Binding-site contacts:
Ligand atom CAA contacts residue ASP485 of chain 1.A at 3.5 Å.
Ligand atom CAE contacts residue LEU474 of chain 1.A at 3.4 Å (hydrophobic).
Ligand atom CBA contacts residue GLU426 of chain 1.A at 3.8 Å.
Ligand atom NAP contacts residue THR423 of chain 1.A at 4.0 Å.
Ligand atom CAV contacts residue GLU426 of chain 1.A at 4.0 Å.
Ligand atom CL contacts residue LYS375 of chain 1.A at 3.8 Å.
Ligand atom CAD contacts residue LEU474 of chain 1.A at 3.9 Å (hydrophobic).
Ligand atom NAH contacts residue ALA373 of chain 1.A at 3.7 Å.
Ligand atom CAO contacts residue THR423 of chain 1.A at 3.8 Å.
Ligand atom CAM contacts residue THR423 of chain 1.A at 3.9 Å.
Ligand atom CAI contacts residue LEU474 of chain 1.A at 3.6 Å (hydrophobic).
Ligand atom CAR contacts residue ARG325 of chain 1.A at 3.6 Å.
Ligand atom CAC contacts residue LEU417 of chain 1.A at 4.0 Å (hydrophobic).
Ligand atom OAJ contacts residue ILE354 of chain 1.A at 3.7 Å.
Ligand atom CAM contacts residue ALA355 of chain 1.A at 3.6 Å (hydrophobic).
Ligand atom CAS contacts residue ALA355 of chain 1.A at 3.9 Å (hydrophobic).
Ligand atom CAC contacts residue ALA418 of chain 1.A at 3.6 Å (hydrophobic).
Ligand atom CL contacts residue LEU417 of chain 1.A at 3.4 Å.
Ligand atom CAK contacts residue LEU474 of chain 1.A at 3.9 Å (hydrophobic).
Ligand atom CAD contacts residue ASP485 of chain 1.A at 3.8 Å.
Ligand atom NAP contacts residue ILE354 of chain 1.A at 3.5 Å.
Ligand atom CAG contacts residue LEU474 of chain 1.A at 3.6 Å (hydrophobic).
Ligand atom CAN contacts residue ALA355 of chain 1.A at 3.8 Å (hydrophobic).
Ligand atom CAR contacts residue ILE354 of chain 1.A at 4.0 Å (hydrophobic).
Ligand atom CAQ contacts residue ALA355 of chain 1.A at 3.6 Å (hydrophobic).
Ligand atom CAC contacts residue LEU474 of chain 1.A at 3.5 Å (hydrophobic).
Ligand atom CL contacts residue ALA484 of chain 1.A at 3.8 Å.
Ligand atom CAA contacts residue ALA484 of chain 1.A at 3.9 Å (hydrophobic).
Ligand atom NAH contacts residue LEU474 of chain 1.A at 3.4 Å.
Ligand atom NAU contacts residue ILE354 of chain 1.A at 3.7 Å.
Ligand atom CAN contacts residue THR423 of chain 1.A at 3.7 Å.
Ligand atom CAF contacts residue LEU474 of chain 1.A at 3.2 Å (hydrophobic).
Ligand atom CAO contacts residue ILE354 of chain 1.A at 3.7 Å (hydrophobic).
Ligand atom CL contacts residue ASP485 of chain 1.A at 2.4 Å.
Ligand atom CAB contacts residue LEU474 of chain 1.A at 4.0 Å (hydrophobic).
Ligand atom CAA contacts residue LEU417 of chain 1.A at 3.7 Å (hydrophobic).
Ligand atom CAC contacts residue ALA373 of chain 1.A at 3.5 Å (hydrophobic).
Ligand atom CAB contacts residue LEU417 of chain 1.A at 3.1 Å (hydrophobic).
Ligand atom CAF contacts residue ALA373 of chain 1.A at 3.7 Å (hydrophobic).
Ligand atom CAR contacts residue GLU426 of chain 1.A at 3.3 Å.

The small molecule below binds the protein below.
Small molecule (SMILES): CCN(CC)CCNC(=O)c1c(C)[nH]c(/C=C2\C(=O)Nc3ccc(Cl)cc32)c1C

Sequence of chain 1.A:
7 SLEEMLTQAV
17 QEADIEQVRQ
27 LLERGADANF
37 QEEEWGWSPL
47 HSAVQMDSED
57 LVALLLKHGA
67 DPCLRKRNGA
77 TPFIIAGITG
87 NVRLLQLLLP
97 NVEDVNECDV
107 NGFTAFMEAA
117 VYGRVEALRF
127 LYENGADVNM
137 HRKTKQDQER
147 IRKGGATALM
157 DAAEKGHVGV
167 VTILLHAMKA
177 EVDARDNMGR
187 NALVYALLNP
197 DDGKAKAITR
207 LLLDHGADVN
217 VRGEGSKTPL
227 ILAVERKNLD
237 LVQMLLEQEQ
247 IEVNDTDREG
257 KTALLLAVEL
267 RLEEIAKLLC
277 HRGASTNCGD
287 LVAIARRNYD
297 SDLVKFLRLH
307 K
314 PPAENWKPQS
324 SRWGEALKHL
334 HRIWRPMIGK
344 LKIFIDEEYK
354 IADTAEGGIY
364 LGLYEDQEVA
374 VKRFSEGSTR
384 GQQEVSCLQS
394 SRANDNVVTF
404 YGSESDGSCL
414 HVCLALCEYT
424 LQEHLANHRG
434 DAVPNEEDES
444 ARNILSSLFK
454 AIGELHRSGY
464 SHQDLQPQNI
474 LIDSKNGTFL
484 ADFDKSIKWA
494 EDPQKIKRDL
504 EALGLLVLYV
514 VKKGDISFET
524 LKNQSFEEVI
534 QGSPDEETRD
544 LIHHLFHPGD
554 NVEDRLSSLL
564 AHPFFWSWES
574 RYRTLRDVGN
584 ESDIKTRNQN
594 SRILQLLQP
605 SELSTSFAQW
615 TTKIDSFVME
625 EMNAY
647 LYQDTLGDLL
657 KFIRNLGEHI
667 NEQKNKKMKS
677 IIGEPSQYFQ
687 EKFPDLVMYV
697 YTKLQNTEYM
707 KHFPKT